Binding-site contacts:
Ligand atom N16 contacts residue TYR339 of chain 1.A at 4.1 Å.
Ligand atom O10 contacts residue HIS300 of chain 1.A at 3.0 Å (h-bond).
Ligand atom C07 contacts residue TYR339 of chain 1.A at 3.9 Å (hydrophobic).
Ligand atom N05 contacts residue PHE266 of chain 1.A at 3.7 Å.
Ligand atom C01 contacts residue PHE266 of chain 1.A at 3.7 Å (hydrophobic).
Ligand atom C04 contacts residue SFG1 of chain 1.C at 4.2 Å.
Ligand atom C14 contacts residue TYR339 of chain 1.A at 4.1 Å (hydrophobic).
Ligand atom C15 contacts residue TYR339 of chain 1.A at 3.2 Å (hydrophobic).
Ligand atom N11 contacts residue TYR351 of chain 1.A at 3.0 Å (h-bond).
Ligand atom O09 contacts residue LEU298 of chain 1.A at 3.6 Å.
Ligand atom N11 contacts residue TYR339 of chain 1.A at 3.9 Å.
Ligand atom C01 contacts residue TYR351 of chain 1.A at 3.7 Å (hydrophobic).
Ligand atom C02 contacts residue HIS300 of chain 1.A at 3.8 Å.
Ligand atom C14 contacts residue TYR351 of chain 1.A at 3.0 Å (hydrophobic).
Ligand atom C12 contacts residue TYR351 of chain 1.A at 3.5 Å (hydrophobic).
Ligand atom C04 contacts residue HIS300 of chain 1.A at 3.5 Å.
Ligand atom N03 contacts residue HIS300 of chain 1.A at 3.4 Å.
Ligand atom C01 contacts residue LEU298 of chain 1.A at 4.0 Å (hydrophobic).
Ligand atom C02 contacts residue PHE266 of chain 1.A at 3.8 Å (hydrophobic).
Ligand atom N05 contacts residue LEU298 of chain 1.A at 3.9 Å.
Ligand atom C01 contacts residue PRO296 of chain 1.A at 4.2 Å (hydrophobic).
Ligand atom N03 contacts residue SFG1 of chain 1.C at 3.1 Å (h-bond).
Ligand atom C04 contacts residue ASP269 of chain 1.A at 3.1 Å.
Ligand atom N16 contacts residue TYR349 of chain 1.A at 3.1 Å.
Ligand atom C01 contacts residue HIS300 of chain 1.A at 4.1 Å.
Ligand atom C12 contacts residue TYR339 of chain 1.A at 3.7 Å (hydrophobic).
Ligand atom N03 contacts residue ASP269 of chain 1.A at 4.2 Å.
Ligand atom N05 contacts residue HIS300 of chain 1.A at 3.9 Å.
Ligand atom C01 contacts residue ASP269 of chain 1.A at 4.2 Å.
Ligand atom O13 contacts residue THR340 of chain 1.A at 4.1 Å.
Ligand atom O13 contacts residue TYR339 of chain 1.A at 3.5 Å.
Ligand atom C04 contacts residue PHE266 of chain 1.A at 3.5 Å (hydrophobic).
Ligand atom N03 contacts residue PHE266 of chain 1.A at 3.4 Å (h-bond).
Ligand atom C08 contacts residue HIS300 of chain 1.A at 3.9 Å.
Ligand atom C06 contacts residue TYR339 of chain 1.A at 3.4 Å (hydrophobic).
Ligand atom C08 contacts residue LEU298 of chain 1.A at 4.2 Å (hydrophobic).
Ligand atom C02 contacts residue SFG1 of chain 1.C at 3.9 Å.
Ligand atom N05 contacts residue PRO296 of chain 1.A at 3.5 Å.
Ligand atom N05 contacts residue ASP269 of chain 1.A at 2.9 Å (salt-bridge).
Ligand atom C06 contacts residue SFG1 of chain 1.C at 3.9 Å.

A small-molecule ligand and the protein it binds are described below.
Small molecule (SMILES): NCCC(=O)N[C@@H](Cc1c[nH]cn1)C(=O)O

Sequence of chain 1.A:
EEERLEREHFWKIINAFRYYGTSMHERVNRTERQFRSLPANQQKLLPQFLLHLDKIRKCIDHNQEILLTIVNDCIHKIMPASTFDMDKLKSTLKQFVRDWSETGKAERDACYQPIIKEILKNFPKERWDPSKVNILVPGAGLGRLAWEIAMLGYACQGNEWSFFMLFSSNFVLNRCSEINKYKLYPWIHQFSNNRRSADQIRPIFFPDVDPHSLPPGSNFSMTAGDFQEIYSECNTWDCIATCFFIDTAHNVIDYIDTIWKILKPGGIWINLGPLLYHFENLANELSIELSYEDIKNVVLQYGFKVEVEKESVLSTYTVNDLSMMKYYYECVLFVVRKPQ

Sequence of chain 1.B:
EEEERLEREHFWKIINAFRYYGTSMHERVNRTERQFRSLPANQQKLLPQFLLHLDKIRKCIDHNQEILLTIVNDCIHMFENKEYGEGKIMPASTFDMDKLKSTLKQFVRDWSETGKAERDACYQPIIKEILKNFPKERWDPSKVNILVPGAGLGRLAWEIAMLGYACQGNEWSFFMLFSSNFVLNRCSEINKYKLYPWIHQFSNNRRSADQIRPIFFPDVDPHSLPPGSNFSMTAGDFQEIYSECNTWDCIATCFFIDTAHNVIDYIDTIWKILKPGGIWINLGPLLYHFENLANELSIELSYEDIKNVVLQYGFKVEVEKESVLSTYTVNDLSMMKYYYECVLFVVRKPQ